Binding-site contacts:
Ligand atom CAH contacts residue TRP203 of chain 46.A at 3.5 Å (hydrophobic).
Ligand atom CAH contacts residue GLN202 of chain 46.A at 3.2 Å.
Ligand atom CAP contacts residue ILE111 of chain 46.A at 3.8 Å (hydrophobic).
Ligand atom OAX contacts residue MET195 of chain 46.A at 3.6 Å.
Ligand atom CAA contacts residue PRO177 of chain 46.A at 3.5 Å (hydrophobic).
Ligand atom CAO contacts residue PHE135 of chain 46.A at 3.8 Å (hydrophobic).
Ligand atom CAL contacts residue PHE155 of chain 46.A at 3.6 Å (hydrophobic).
Ligand atom CBC contacts residue TRP203 of chain 46.A at 3.6 Å (hydrophobic).
Ligand atom NAU contacts residue PHE155 of chain 46.A at 3.7 Å.
Ligand atom OAD contacts residue ALA275 of chain 46.A at 3.2 Å.
Ligand atom CAG contacts residue ASN228 of chain 46.A at 3.6 Å.
Ligand atom NAC contacts residue ASP112 of chain 46.A at 2.5 Å (salt-bridge).
Ligand atom OAX contacts residue ILE111 of chain 46.A at 3.5 Å.
Ligand atom CAA contacts residue VAL179 of chain 46.A at 3.2 Å (hydrophobic).
Ligand atom CAY contacts residue THR114 of chain 46.A at 3.8 Å.
Ligand atom CBB contacts residue ILE111 of chain 46.A at 3.6 Å (hydrophobic).
Ligand atom CAY contacts residue ASP112 of chain 46.A at 3.8 Å.
Ligand atom CAS contacts residue TRP203 of chain 46.A at 3.8 Å (hydrophobic).
Ligand atom CAG contacts residue TRP203 of chain 46.A at 3.7 Å (hydrophobic).
Ligand atom CAT contacts residue ASN228 of chain 46.A at 3.5 Å.
Ligand atom OAE contacts residue ASP112 of chain 46.A at 3.6 Å.
Ligand atom CAH contacts residue ASN228 of chain 46.A at 3.4 Å.
Ligand atom CAJ contacts residue PHE155 of chain 46.A at 3.7 Å (hydrophobic).
Ligand atom CAG contacts residue GLN202 of chain 46.A at 3.3 Å.
Ligand atom OAD contacts residue LYS274 of chain 46.A at 3.0 Å (salt-bridge).
Ligand atom OAE contacts residue ILE113 of chain 46.A at 3.3 Å (h-bond).
Ligand atom CAA contacts residue TYR153 of chain 46.A at 3.5 Å (hydrophobic).
Ligand atom CAN contacts residue PHE155 of chain 46.A at 3.8 Å (hydrophobic).
Ligand atom CAO contacts residue ILE111 of chain 46.A at 3.8 Å (hydrophobic).
Ligand atom CAI contacts residue PHE135 of chain 46.A at 3.7 Å (hydrophobic).
Ligand atom CAK contacts residue PHE135 of chain 46.A at 3.6 Å (hydrophobic).
Ligand atom CAL contacts residue ILE111 of chain 46.A at 3.7 Å (hydrophobic).
Ligand atom NAC contacts residue THR114 of chain 46.A at 3.3 Å (h-bond).
Ligand atom CAA contacts residue SER178 of chain 46.A at 3.5 Å.
Ligand atom CAZ contacts residue TRP203 of chain 46.A at 3.5 Å (hydrophobic).
Ligand atom CBC contacts residue ASN228 of chain 46.A at 3.8 Å.
Ligand atom CAS contacts residue TYR201 of chain 46.A at 3.5 Å (hydrophobic).
Ligand atom CAT contacts residue TRP203 of chain 46.A at 3.6 Å (hydrophobic).
Ligand atom NBG contacts residue TRP203 of chain 46.A at 3.3 Å.
Ligand atom CAN contacts residue PRO177 of chain 46.A at 3.4 Å (hydrophobic).

A protein and the small-molecule ligand that binds it are described below.
Small molecule (SMILES): CCO/N=C/c1ccc(OCC[C@@H](C)CCN2CCN(c3ccnc(C(N)=O)c3)C2=O)cc1

Sequence of chain 46.C:
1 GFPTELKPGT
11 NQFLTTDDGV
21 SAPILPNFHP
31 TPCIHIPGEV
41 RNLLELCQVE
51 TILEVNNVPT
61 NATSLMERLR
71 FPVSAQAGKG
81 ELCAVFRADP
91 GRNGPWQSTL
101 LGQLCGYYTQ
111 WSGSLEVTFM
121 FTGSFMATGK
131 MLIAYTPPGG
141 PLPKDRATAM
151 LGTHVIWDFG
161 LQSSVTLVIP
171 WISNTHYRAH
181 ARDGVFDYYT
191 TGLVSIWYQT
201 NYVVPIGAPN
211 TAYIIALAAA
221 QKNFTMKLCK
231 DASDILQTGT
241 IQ

Sequence of chain 46.A:
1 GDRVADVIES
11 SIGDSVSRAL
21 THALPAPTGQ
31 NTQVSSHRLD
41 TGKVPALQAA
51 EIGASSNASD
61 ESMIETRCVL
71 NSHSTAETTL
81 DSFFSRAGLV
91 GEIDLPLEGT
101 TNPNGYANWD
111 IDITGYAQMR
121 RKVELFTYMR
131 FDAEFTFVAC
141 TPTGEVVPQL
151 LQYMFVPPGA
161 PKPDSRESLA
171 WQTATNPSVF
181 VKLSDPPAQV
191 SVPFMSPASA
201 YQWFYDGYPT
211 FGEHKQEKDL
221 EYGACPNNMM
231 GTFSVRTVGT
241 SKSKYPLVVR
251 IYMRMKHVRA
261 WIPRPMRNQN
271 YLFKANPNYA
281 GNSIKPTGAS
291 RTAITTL

Sequence of chain 47.C:
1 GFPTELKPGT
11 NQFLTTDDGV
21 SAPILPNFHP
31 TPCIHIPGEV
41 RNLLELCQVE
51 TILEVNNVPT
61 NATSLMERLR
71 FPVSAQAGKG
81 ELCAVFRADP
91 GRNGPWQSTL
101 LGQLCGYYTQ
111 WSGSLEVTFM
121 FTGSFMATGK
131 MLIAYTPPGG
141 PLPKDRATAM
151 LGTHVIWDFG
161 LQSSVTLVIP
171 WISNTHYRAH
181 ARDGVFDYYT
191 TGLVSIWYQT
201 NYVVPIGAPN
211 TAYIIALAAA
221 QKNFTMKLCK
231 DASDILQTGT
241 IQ